This small molecule binds to this protein.
Small molecule (SMILES): CC(=O)N[C@@H]1[C@@H](O)[C@H](O)[C@@H](CO)O[C@H]1O

Binding-site contacts:
Ligand atom C8 contacts residue ASN277 of chain 1.C at 3.7 Å.
Ligand atom C7 contacts residue ASN279 of chain 1.C at 3.2 Å.
Ligand atom O7 contacts residue ASN279 of chain 1.C at 3.0 Å (h-bond).
Ligand atom C2 contacts residue ASN279 of chain 1.C at 2.5 Å.
Ligand atom C8 contacts residue GLU278 of chain 1.C at 3.2 Å.
Ligand atom C4 contacts residue ASN279 of chain 1.C at 4.2 Å.
Ligand atom N2 contacts residue ASN279 of chain 1.C at 2.9 Å (h-bond).
Ligand atom O7 contacts residue ASN277 of chain 1.C at 3.7 Å.
Ligand atom N2 contacts residue GLU278 of chain 1.C at 4.0 Å.
Ligand atom O5 contacts residue ASN279 of chain 1.C at 2.4 Å (h-bond).
Ligand atom C5 contacts residue ASN279 of chain 1.C at 3.7 Å.
Ligand atom C3 contacts residue ASN279 of chain 1.C at 3.8 Å.
Ligand atom C7 contacts residue ASN277 of chain 1.C at 4.1 Å.
Ligand atom C7 contacts residue GLU278 of chain 1.C at 4.1 Å.
Ligand atom C8 contacts residue ASN279 of chain 1.C at 4.4 Å.
Ligand atom C1 contacts residue ASN279 of chain 1.C at 1.4 Å.

Sequence of chain 1.C:
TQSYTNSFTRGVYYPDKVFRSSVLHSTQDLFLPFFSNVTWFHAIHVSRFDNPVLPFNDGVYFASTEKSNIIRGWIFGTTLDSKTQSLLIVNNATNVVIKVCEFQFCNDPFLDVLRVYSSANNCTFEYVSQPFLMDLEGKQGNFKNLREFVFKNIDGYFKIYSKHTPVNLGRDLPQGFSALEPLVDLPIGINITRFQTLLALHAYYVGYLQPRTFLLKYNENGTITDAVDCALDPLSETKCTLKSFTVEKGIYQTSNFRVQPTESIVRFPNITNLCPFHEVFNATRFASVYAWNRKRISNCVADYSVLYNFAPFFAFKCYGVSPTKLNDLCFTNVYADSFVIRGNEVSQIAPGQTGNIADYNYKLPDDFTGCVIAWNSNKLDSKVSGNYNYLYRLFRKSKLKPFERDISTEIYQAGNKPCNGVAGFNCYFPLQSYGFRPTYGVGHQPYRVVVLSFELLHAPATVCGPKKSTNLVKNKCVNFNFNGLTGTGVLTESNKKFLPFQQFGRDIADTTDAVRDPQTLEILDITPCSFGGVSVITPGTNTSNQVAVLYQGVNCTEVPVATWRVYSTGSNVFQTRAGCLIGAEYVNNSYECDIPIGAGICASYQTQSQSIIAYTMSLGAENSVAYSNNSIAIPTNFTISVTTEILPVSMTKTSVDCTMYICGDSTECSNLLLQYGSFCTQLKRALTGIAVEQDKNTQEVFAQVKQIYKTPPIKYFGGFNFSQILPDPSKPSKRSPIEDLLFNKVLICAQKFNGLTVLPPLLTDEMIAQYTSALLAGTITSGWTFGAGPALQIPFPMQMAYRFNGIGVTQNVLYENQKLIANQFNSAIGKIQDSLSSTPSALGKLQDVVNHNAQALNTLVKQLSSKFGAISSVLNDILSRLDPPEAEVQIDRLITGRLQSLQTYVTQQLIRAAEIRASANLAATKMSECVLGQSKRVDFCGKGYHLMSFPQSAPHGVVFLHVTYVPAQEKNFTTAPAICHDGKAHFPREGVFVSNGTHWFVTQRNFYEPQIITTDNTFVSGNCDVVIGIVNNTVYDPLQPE